Sequence of chain 1.A:
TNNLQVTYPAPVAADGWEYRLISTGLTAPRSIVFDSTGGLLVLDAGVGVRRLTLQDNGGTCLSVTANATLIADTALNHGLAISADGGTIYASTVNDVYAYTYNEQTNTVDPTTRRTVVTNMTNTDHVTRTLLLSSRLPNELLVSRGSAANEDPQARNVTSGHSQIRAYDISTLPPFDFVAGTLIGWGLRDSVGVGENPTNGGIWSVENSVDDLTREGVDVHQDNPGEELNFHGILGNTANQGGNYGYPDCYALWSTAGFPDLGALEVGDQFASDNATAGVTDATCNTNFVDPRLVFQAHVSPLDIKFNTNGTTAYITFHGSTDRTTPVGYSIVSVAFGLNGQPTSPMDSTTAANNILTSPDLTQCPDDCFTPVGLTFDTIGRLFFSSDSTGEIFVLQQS

Binding-site contacts:
Ligand atom O7 contacts residue SER277 of chain 1.A at 4.4 Å.
Ligand atom N2 contacts residue THR218 of chain 1.A at 2.9 Å (h-bond).
Ligand atom C7 contacts residue THR218 of chain 1.A at 3.5 Å.
Ligand atom O7 contacts residue LEU217 of chain 1.A at 3.3 Å.
Ligand atom N2 contacts residue ASN279 of chain 1.A at 3.0 Å (h-bond).
Ligand atom C8 contacts residue ASP215 of chain 1.A at 3.9 Å.
Ligand atom O3 contacts residue THR218 of chain 1.A at 4.0 Å.
Ligand atom C8 contacts residue ASN279 of chain 1.A at 3.9 Å.
Ligand atom O6 contacts residue ASP216 of chain 1.A at 3.2 Å.
Ligand atom C7 contacts residue ASN279 of chain 1.A at 3.7 Å.
Ligand atom O5 contacts residue ASN279 of chain 1.A at 2.0 Å (h-bond).
Ligand atom C5 contacts residue GLU151 of chain 1.A at 4.3 Å.
Ligand atom C7 contacts residue LEU217 of chain 1.A at 3.8 Å (hydrophobic).
Ligand atom C8 contacts residue GLU151 of chain 1.A at 3.1 Å.
Ligand atom C2 contacts residue ASN279 of chain 1.A at 2.5 Å.
Ligand atom O3 contacts residue ASP216 of chain 1.A at 2.7 Å (salt-bridge).
Ligand atom C5 contacts residue ASN279 of chain 1.A at 3.3 Å.
Ligand atom C4 contacts residue GLU151 of chain 1.A at 4.4 Å.
Ligand atom C6 contacts residue ASP216 of chain 1.A at 4.4 Å.
Ligand atom C4 contacts residue ASN279 of chain 1.A at 4.0 Å.
Ligand atom O7 contacts residue THR218 of chain 1.A at 2.9 Å (h-bond).
Ligand atom N2 contacts residue GLU151 of chain 1.A at 4.1 Å.
Ligand atom C1 contacts residue THR218 of chain 1.A at 4.2 Å.
Ligand atom O5 contacts residue GLU151 of chain 1.A at 3.4 Å (salt-bridge).
Ligand atom C7 contacts residue GLU151 of chain 1.A at 3.8 Å.
Ligand atom C8 contacts residue ASP216 of chain 1.A at 3.6 Å.
Ligand atom C3 contacts residue THR218 of chain 1.A at 4.0 Å.
Ligand atom N2 contacts residue ASP216 of chain 1.A at 3.5 Å (salt-bridge).
Ligand atom C6 contacts residue ASN279 of chain 1.A at 4.3 Å.
Ligand atom C1 contacts residue GLU151 of chain 1.A at 3.5 Å.
Ligand atom C3 contacts residue ASP216 of chain 1.A at 3.8 Å.
Ligand atom O7 contacts residue ASP216 of chain 1.A at 3.8 Å.
Ligand atom C3 contacts residue ASN279 of chain 1.A at 3.7 Å.
Ligand atom C2 contacts residue GLU151 of chain 1.A at 3.5 Å.
Ligand atom C2 contacts residue THR218 of chain 1.A at 3.9 Å.
Ligand atom C8 contacts residue VAL214 of chain 1.A at 3.9 Å (hydrophobic).
Ligand atom C1 contacts residue ASN279 of chain 1.A at 1.2 Å.
Ligand atom C8 contacts residue LEU217 of chain 1.A at 4.2 Å (hydrophobic).
Ligand atom C2 contacts residue ASP216 of chain 1.A at 4.0 Å.
Ligand atom C7 contacts residue ASP216 of chain 1.A at 3.4 Å.

The small molecule below binds the protein below.
Small molecule (SMILES): CC(=O)N[C@H]1[C@H](O[C@H]2[C@H](O)[C@@H](NC(C)=O)CO[C@@H]2CO)O[C@H](CO)[C@@H](O)[C@@H]1O